Sequence of chain 1.D:
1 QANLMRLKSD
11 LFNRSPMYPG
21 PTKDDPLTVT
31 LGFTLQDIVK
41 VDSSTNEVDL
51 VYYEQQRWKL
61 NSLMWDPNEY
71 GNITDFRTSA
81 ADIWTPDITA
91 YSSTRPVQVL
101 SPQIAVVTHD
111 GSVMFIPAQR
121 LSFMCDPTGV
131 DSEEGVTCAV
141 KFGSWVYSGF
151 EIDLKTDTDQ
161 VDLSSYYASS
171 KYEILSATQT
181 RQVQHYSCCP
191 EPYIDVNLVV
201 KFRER

Sequence of chain 1.E:
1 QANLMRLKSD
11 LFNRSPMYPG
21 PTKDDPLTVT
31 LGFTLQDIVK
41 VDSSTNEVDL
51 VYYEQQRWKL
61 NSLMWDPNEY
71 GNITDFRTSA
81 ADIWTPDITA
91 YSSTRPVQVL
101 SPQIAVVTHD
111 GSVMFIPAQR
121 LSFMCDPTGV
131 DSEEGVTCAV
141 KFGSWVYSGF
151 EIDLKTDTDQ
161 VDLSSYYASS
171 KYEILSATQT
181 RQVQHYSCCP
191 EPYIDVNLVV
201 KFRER

A protein and the small-molecule ligand that binds it are described below.
Small molecule (SMILES): O=C1C[C@@H]2OCC=C3CN4CC[C@]56c7ccccc7N1[C@H]5[C@H]2[C@H]3C[C@H]46

Binding-site contacts:
Ligand atom OAJ contacts residue ASP162 of chain 1.E at 4.2 Å.
Ligand atom CAX contacts residue TRP145 of chain 1.D at 3.2 Å (hydrophobic).
Ligand atom OAJ contacts residue CYS188 of chain 1.D at 3.7 Å.
Ligand atom CAB contacts residue CYS189 of chain 1.D at 4.2 Å (hydrophobic).
Ligand atom CAD contacts residue CYS189 of chain 1.D at 3.8 Å (hydrophobic).
Ligand atom NAY contacts residue SER144 of chain 1.D at 4.1 Å.
Ligand atom CAB contacts residue CYS188 of chain 1.D at 4.0 Å (hydrophobic).
Ligand atom NAH contacts residue CYS188 of chain 1.D at 3.8 Å.
Ligand atom CAV contacts residue TRP145 of chain 1.D at 3.6 Å (hydrophobic).
Ligand atom CAE contacts residue CYS189 of chain 1.D at 3.8 Å (hydrophobic).
Ligand atom CAQ contacts residue TYR91 of chain 1.D at 3.2 Å (hydrophobic).
Ligand atom CAC contacts residue CYS189 of chain 1.D at 4.0 Å (hydrophobic).
Ligand atom CAR contacts residue TYR91 of chain 1.D at 3.8 Å (hydrophobic).
Ligand atom CAM contacts residue TYR186 of chain 1.D at 3.9 Å (hydrophobic).
Ligand atom CAU contacts residue TYR193 of chain 1.D at 3.4 Å (hydrophobic).
Ligand atom CAS contacts residue SER144 of chain 1.D at 3.5 Å.
Ligand atom CAE contacts residue CYS188 of chain 1.D at 3.5 Å (hydrophobic).
Ligand atom CAN contacts residue TYR186 of chain 1.D at 4.1 Å (hydrophobic).
Ligand atom CAD contacts residue CYS188 of chain 1.D at 4.1 Å (hydrophobic).
Ligand atom NAY contacts residue TRP145 of chain 1.D at 2.7 Å (h-bond).
Ligand atom CAF contacts residue CYS188 of chain 1.D at 3.1 Å (hydrophobic).
Ligand atom CAL contacts residue TYR53 of chain 1.E at 3.6 Å (hydrophobic).
Ligand atom CAT contacts residue TYR186 of chain 1.D at 3.7 Å (hydrophobic).
Ligand atom OAO contacts residue TYR53 of chain 1.E at 3.4 Å.
Ligand atom CAP contacts residue TYR91 of chain 1.D at 3.3 Å (hydrophobic).
Ligand atom CAF contacts residue ILE116 of chain 1.E at 4.0 Å (hydrophobic).
Ligand atom CAP contacts residue TYR53 of chain 1.E at 3.8 Å (hydrophobic).
Ligand atom CAV contacts residue TYR193 of chain 1.D at 4.0 Å (hydrophobic).
Ligand atom CAD contacts residue MET114 of chain 1.E at 4.1 Å (hydrophobic).
Ligand atom CAS contacts residue TRP145 of chain 1.D at 3.7 Å (hydrophobic).
Ligand atom CAW contacts residue TRP145 of chain 1.D at 3.8 Å (hydrophobic).
Ligand atom CAF contacts residue CYS189 of chain 1.D at 4.0 Å (hydrophobic).
Ligand atom CAE contacts residue GLN55 of chain 1.E at 3.7 Å.
Ligand atom CAI contacts residue CYS188 of chain 1.D at 3.9 Å (hydrophobic).
Ligand atom CAW contacts residue ILE116 of chain 1.E at 3.8 Å (hydrophobic).
Ligand atom CAL contacts residue SER165 of chain 1.E at 3.9 Å.
Ligand atom CAP contacts residue TYR186 of chain 1.D at 4.1 Å (hydrophobic).
Ligand atom CAA contacts residue ILE116 of chain 1.E at 4.0 Å (hydrophobic).
Ligand atom CAS contacts residue TYR91 of chain 1.D at 3.5 Å (hydrophobic).
Ligand atom CAA contacts residue CYS188 of chain 1.D at 3.3 Å (hydrophobic).